Binding-site contacts:
Ligand atom C7 contacts residue ASN32 of chain 1.A at 3.3 Å.
Ligand atom O5 contacts residue ASN32 of chain 1.A at 2.4 Å (h-bond).
Ligand atom C5 contacts residue ALA33 of chain 1.A at 4.3 Å (hydrophobic).
Ligand atom C4 contacts residue ASN32 of chain 1.A at 4.3 Å.
Ligand atom C3 contacts residue ASN32 of chain 1.A at 3.8 Å.
Ligand atom O7 contacts residue ASN32 of chain 1.A at 3.4 Å (h-bond).
Ligand atom O5 contacts residue ALA33 of chain 1.A at 4.0 Å.
Ligand atom C6 contacts residue ALA33 of chain 1.A at 3.9 Å (hydrophobic).
Ligand atom O5 contacts residue THR312 of chain 1.A at 4.2 Å.
Ligand atom N2 contacts residue ASN32 of chain 1.A at 2.9 Å (h-bond).
Ligand atom C5 contacts residue ASN32 of chain 1.A at 3.7 Å.
Ligand atom O6 contacts residue ALA33 of chain 1.A at 3.0 Å (h-bond).
Ligand atom C8 contacts residue ASN32 of chain 1.A at 4.4 Å.
Ligand atom C6 contacts residue THR34 of chain 1.A at 4.1 Å.
Ligand atom C2 contacts residue ASN32 of chain 1.A at 2.5 Å.
Ligand atom O6 contacts residue THR34 of chain 1.A at 3.7 Å.
Ligand atom C1 contacts residue ASN32 of chain 1.A at 1.4 Å.

Sequence of chain 1.A:
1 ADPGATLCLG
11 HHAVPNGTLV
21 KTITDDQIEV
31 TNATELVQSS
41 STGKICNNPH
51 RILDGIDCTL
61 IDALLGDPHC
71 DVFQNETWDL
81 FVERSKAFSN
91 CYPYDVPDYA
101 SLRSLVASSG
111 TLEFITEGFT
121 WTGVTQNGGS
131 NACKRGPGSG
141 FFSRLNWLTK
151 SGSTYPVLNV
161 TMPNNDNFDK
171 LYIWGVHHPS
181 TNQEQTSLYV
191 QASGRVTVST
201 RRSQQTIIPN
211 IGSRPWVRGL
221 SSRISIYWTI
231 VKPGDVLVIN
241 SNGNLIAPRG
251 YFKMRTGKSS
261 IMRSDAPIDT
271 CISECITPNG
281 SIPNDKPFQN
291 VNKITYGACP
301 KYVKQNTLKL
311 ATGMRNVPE

This small molecule binds to this protein.
Small molecule (SMILES): CC(=O)N[C@@H]1[C@@H](O)[C@H](O)[C@@H](CO)O[C@H]1O